The protein below binds the small molecule below.
Small molecule (SMILES): CCOC(=O)c1ccc(OCCCCC2CCN(c3ccc(C)nn3)CC2)cc1

Sequence of chain 58.B:
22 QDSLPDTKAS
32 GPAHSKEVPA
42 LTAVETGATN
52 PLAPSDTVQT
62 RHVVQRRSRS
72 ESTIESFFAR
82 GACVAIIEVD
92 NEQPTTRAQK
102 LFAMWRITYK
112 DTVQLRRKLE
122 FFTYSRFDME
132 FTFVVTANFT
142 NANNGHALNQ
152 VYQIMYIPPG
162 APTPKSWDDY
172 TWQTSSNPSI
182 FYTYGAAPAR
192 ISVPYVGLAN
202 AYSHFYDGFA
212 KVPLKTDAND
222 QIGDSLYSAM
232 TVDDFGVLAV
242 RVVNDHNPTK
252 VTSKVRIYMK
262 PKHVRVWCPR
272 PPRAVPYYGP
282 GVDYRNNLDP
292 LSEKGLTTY

Sequence of chain 59.D:
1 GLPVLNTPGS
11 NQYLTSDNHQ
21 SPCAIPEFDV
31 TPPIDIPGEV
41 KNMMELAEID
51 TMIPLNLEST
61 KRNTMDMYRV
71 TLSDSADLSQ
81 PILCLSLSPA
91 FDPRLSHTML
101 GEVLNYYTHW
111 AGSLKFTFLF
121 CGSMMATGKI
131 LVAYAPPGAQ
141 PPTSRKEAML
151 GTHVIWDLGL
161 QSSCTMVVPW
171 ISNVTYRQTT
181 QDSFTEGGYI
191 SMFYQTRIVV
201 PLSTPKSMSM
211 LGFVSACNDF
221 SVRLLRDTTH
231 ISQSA

Binding-site contacts:
Ligand atom C4 contacts residue ALA24 of chain 58.D at 3.8 Å (hydrophobic).
Ligand atom N6 contacts residue VAL194 of chain 58.B at 3.7 Å.
Ligand atom C20 contacts residue TYR110 of chain 58.B at 3.5 Å (hydrophobic).
Ligand atom C20 contacts residue PHE236 of chain 58.B at 3.2 Å (hydrophobic).
Ligand atom C23 contacts residue TYR110 of chain 58.B at 3.3 Å (hydrophobic).
Ligand atom C21 contacts residue TYR203 of chain 58.B at 3.8 Å (hydrophobic).
Ligand atom N3 contacts residue ILE192 of chain 58.B at 3.8 Å.
Ligand atom C1 contacts residue PRO179 of chain 58.B at 3.9 Å (hydrophobic).
Ligand atom C9 contacts residue ILE108 of chain 58.B at 3.5 Å (hydrophobic).
Ligand atom C8 contacts residue ILE108 of chain 58.B at 3.8 Å (hydrophobic).
Ligand atom C19 contacts residue PHE236 of chain 58.B at 3.5 Å (hydrophobic).
Ligand atom C22 contacts residue PHE236 of chain 58.B at 3.9 Å (hydrophobic).
Ligand atom N4 contacts residue LEU239 of chain 58.B at 3.8 Å.
Ligand atom C19 contacts residue TYR110 of chain 58.B at 3.7 Å (hydrophobic).
Ligand atom O25 contacts residue TYR110 of chain 58.B at 3.0 Å.
Ligand atom C26 contacts residue THR109 of chain 58.B at 3.7 Å.
Ligand atom C7 contacts residue PHE132 of chain 58.B at 3.6 Å (hydrophobic).
Ligand atom C14 contacts residue PHE236 of chain 58.B at 3.9 Å (hydrophobic).
Ligand atom C3 contacts residue ALA24 of chain 58.D at 3.7 Å (hydrophobic).
Ligand atom C8 contacts residue PHE132 of chain 58.B at 3.4 Å (hydrophobic).
Ligand atom O24 contacts residue PHE236 of chain 58.B at 3.7 Å.
Ligand atom C1 contacts residue ILE155 of chain 58.B at 3.7 Å (hydrophobic).
Ligand atom C3 contacts residue PRO179 of chain 58.B at 3.7 Å (hydrophobic).
Ligand atom C4 contacts residue TYR157 of chain 58.B at 3.4 Å (hydrophobic).
Ligand atom C11 contacts residue TYR157 of chain 58.B at 3.6 Å (hydrophobic).
Ligand atom C3 contacts residue TYR157 of chain 58.B at 3.5 Å (hydrophobic).
Ligand atom C23 contacts residue PHE236 of chain 58.B at 3.5 Å (hydrophobic).
Ligand atom C1 contacts residue ILE181 of chain 58.B at 3.4 Å (hydrophobic).
Ligand atom C12 contacts residue PHE236 of chain 58.B at 3.8 Å (hydrophobic).
Ligand atom N4 contacts residue ILE192 of chain 58.B at 3.6 Å.
Ligand atom C10 contacts residue TYR157 of chain 58.B at 3.6 Å (hydrophobic).
Ligand atom C13 contacts residue VAL197 of chain 58.B at 3.6 Å (hydrophobic).
Ligand atom C9 contacts residue TYR157 of chain 58.B at 3.8 Å (hydrophobic).
Ligand atom C22 contacts residue TYR203 of chain 58.B at 3.5 Å (hydrophobic).
Ligand atom C27 contacts residue THR109 of chain 58.B at 3.5 Å.
Ligand atom C14 contacts residue VAL197 of chain 58.B at 3.6 Å (hydrophobic).
Ligand atom C10 contacts residue VAL194 of chain 58.B at 3.7 Å (hydrophobic).
Ligand atom C21 contacts residue PHE236 of chain 58.B at 3.4 Å (hydrophobic).
Ligand atom C11 contacts residue VAL194 of chain 58.B at 3.7 Å (hydrophobic).
Ligand atom O24 contacts residue TYR110 of chain 58.B at 3.9 Å.

Sequence of chain 58.D:
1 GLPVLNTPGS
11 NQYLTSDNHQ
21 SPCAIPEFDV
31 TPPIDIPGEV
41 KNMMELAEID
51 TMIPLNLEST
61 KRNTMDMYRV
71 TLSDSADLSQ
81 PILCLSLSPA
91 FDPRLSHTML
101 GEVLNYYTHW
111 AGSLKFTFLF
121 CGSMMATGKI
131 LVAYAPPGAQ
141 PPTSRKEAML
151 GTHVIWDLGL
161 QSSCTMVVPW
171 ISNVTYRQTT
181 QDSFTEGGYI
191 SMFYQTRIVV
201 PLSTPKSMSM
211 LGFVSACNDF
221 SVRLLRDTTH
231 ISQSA